Sequence of chain 26.E:
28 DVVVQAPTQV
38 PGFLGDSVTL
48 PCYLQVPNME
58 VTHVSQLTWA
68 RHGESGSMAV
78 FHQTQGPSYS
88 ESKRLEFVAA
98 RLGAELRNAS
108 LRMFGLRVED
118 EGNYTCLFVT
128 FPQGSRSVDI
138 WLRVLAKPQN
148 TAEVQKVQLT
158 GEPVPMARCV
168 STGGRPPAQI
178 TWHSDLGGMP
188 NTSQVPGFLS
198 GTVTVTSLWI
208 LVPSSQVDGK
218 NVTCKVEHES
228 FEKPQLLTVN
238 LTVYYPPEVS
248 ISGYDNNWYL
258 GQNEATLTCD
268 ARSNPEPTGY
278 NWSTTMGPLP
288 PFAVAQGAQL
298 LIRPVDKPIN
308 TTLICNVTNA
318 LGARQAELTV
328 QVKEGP

Binding-site contacts:
Ligand atom O5 contacts residue THR235 of chain 26.E at 4.4 Å.
Ligand atom C2 contacts residue ASN218 of chain 26.E at 2.3 Å.
Ligand atom O5 contacts residue ASN218 of chain 26.E at 2.3 Å (h-bond).
Ligand atom C7 contacts residue ASN218 of chain 26.E at 2.9 Å.
Ligand atom O7 contacts residue ASN218 of chain 26.E at 2.3 Å (h-bond).
Ligand atom C1 contacts residue NAG1 of chain 26.J at 3.7 Å.
Ligand atom C5 contacts residue NAG1 of chain 26.J at 4.3 Å.
Ligand atom C5 contacts residue ASN218 of chain 26.E at 3.6 Å.
Ligand atom C1 contacts residue ASN218 of chain 26.E at 1.4 Å.
Ligand atom C4 contacts residue ASN218 of chain 26.E at 4.1 Å.
Ligand atom N2 contacts residue ASN218 of chain 26.E at 2.9 Å (h-bond).
Ligand atom C8 contacts residue ASN218 of chain 26.E at 4.3 Å.
Ligand atom O5 contacts residue NAG1 of chain 26.J at 4.1 Å.
Ligand atom C3 contacts residue ASN218 of chain 26.E at 3.7 Å.

The protein below binds the small molecule below.
Small molecule (SMILES): CC(=O)N[C@H]1[C@H](O[C@H]2[C@H](O)[C@@H](NC(C)=O)CO[C@@H]2CO)O[C@H](CO)[C@@H](O)[C@@H]1O